Binding-site contacts:
Ligand atom C16 contacts residue GLY51 of chain 1.A at 3.5 Å.
Ligand atom C24 contacts residue ALA120 of chain 1.A at 3.3 Å (hydrophobic).
Ligand atom N25 contacts residue SER119 of chain 1.A at 3.6 Å (h-bond).
Ligand atom C4 contacts residue VAL53 of chain 1.A at 3.2 Å (hydrophobic).
Ligand atom C2 contacts residue TRP55 of chain 1.A at 3.6 Å (hydrophobic).
Ligand atom C4 contacts residue TRP55 of chain 1.A at 3.4 Å (hydrophobic).
Ligand atom C10 contacts residue SER3 of chain 1.A at 3.7 Å.
Ligand atom CL2 contacts residue GLY52 of chain 1.A at 3.6 Å.
Ligand atom C19 contacts residue ARG48 of chain 1.A at 3.7 Å.
Ligand atom O3 contacts residue TRP55 of chain 1.A at 3.2 Å.
Ligand atom C6 contacts residue SER3 of chain 1.A at 3.6 Å.
Ligand atom CL1 contacts residue THR24 of chain 1.A at 3.6 Å.
Ligand atom N25 contacts residue CYS122 of chain 1.A at 2.2 Å (h-bond).
Ligand atom C23 contacts residue ALA120 of chain 1.A at 3.4 Å (hydrophobic).
Ligand atom C20 contacts residue GLU5 of chain 1.A at 3.5 Å.
Ligand atom N25 contacts residue ALA120 of chain 1.A at 3.4 Å.
Ligand atom CL2 contacts residue ALA46 of chain 1.A at 3.1 Å.
Ligand atom N25 contacts residue GLN115 of chain 1.A at 3.5 Å (h-bond).
Ligand atom CL2 contacts residue GLY47 of chain 1.A at 3.5 Å.
Ligand atom CL2 contacts residue ASN44 of chain 1.A at 3.5 Å.
Ligand atom C24 contacts residue CYS122 of chain 1.A at 1.8 Å (hydrophobic).
Ligand atom N9 contacts residue GLY51 of chain 1.A at 3.1 Å (h-bond).
Ligand atom CL1 contacts residue HIS25 of chain 1.A at 3.6 Å.
Ligand atom O7 contacts residue GLY52 of chain 1.A at 3.2 Å.
Ligand atom N1 contacts residue CYS122 of chain 1.A at 3.5 Å (h-bond).
Ligand atom N1 contacts residue VAL53 of chain 1.A at 3.2 Å (h-bond).
Ligand atom C23 contacts residue CYS122 of chain 1.A at 3.1 Å (hydrophobic).
Ligand atom N5 contacts residue TRP55 of chain 1.A at 3.1 Å (h-bond).
Ligand atom O14 contacts residue SER4 of chain 1.A at 3.5 Å.
Ligand atom C8 contacts residue SER3 of chain 1.A at 3.3 Å.
Ligand atom O7 contacts residue ASN44 of chain 1.A at 3.1 Å (h-bond).
Ligand atom N5 contacts residue SER3 of chain 1.A at 3.4 Å (h-bond).
Ligand atom O14 contacts residue GLU5 of chain 1.A at 3.0 Å (salt-bridge).
Ligand atom CL2 contacts residue ASP26 of chain 1.A at 3.5 Å.
Ligand atom C6 contacts residue TRP55 of chain 1.A at 3.4 Å (hydrophobic).
Ligand atom O3 contacts residue GLY2 of chain 1.A at 3.5 Å.
Ligand atom CL2 contacts residue ARG48 of chain 1.A at 3.4 Å.
Ligand atom O3 contacts residue SER3 of chain 1.A at 3.1 Å (h-bond).
Ligand atom CL1 contacts residue ARG48 of chain 1.A at 3.4 Å.
Ligand atom C13 contacts residue GLY51 of chain 1.A at 3.6 Å.

Sequence of chain 1.A:
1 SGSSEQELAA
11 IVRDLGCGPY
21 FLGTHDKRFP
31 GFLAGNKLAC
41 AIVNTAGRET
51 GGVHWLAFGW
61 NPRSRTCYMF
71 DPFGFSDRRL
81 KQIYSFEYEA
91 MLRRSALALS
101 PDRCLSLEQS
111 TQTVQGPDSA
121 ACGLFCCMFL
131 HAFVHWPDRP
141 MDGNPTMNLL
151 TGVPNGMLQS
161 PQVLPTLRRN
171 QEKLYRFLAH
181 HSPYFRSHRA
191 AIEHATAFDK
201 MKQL

A protein and the small-molecule ligand that binds it are described below.
Small molecule (SMILES): [H]/N=C\CNC(=O)CNC(=O)[C@@H](NC(=O)Cc1cc(Cl)cc(Cl)c1)[C@@H](C)O